This protein binds this small molecule.
Small molecule (SMILES): CC1(C)[C@@H]2CC[C@@]1(C)C(=O)C2

Sequence of chain 1.B:
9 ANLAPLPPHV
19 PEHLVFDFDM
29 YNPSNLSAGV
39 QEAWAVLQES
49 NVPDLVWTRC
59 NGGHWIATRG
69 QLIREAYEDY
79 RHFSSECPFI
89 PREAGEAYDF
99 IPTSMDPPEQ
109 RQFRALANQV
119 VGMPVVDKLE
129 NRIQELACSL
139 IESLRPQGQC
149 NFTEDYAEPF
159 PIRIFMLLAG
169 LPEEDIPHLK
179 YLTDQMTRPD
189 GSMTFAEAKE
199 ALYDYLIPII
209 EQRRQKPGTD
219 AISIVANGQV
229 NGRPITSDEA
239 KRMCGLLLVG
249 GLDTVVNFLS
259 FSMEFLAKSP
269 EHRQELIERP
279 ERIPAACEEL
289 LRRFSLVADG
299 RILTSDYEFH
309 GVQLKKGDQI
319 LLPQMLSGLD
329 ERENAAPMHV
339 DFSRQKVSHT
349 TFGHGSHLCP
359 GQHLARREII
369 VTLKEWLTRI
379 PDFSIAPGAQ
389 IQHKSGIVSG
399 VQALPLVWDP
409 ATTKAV

Binding-site contacts:
Ligand atom C4 contacts residue HEM1 of chain 1.G at 3.7 Å.
Ligand atom O contacts residue TYR96 of chain 1.B at 2.7 Å (h-bond).
Ligand atom C7 contacts residue VAL295 of chain 1.B at 4.4 Å (hydrophobic).
Ligand atom C3 contacts residue HEM1 of chain 1.G at 4.3 Å.
Ligand atom O contacts residue PHE87 of chain 1.B at 3.4 Å.
Ligand atom C10 contacts residue VAL396 of chain 1.B at 4.0 Å (hydrophobic).
Ligand atom C1 contacts residue VAL247 of chain 1.B at 4.3 Å (hydrophobic).
Ligand atom C10 contacts residue THR185 of chain 1.B at 3.9 Å.
Ligand atom C8 contacts residue VAL295 of chain 1.B at 3.6 Å (hydrophobic).
Ligand atom C10 contacts residue ILE395 of chain 1.B at 4.2 Å (hydrophobic).
Ligand atom O contacts residue PHE98 of chain 1.B at 4.5 Å.
Ligand atom C6 contacts residue LEU244 of chain 1.B at 4.0 Å (hydrophobic).
Ligand atom C6 contacts residue GLY248 of chain 1.B at 4.2 Å.
Ligand atom C3 contacts residue THR101 of chain 1.B at 4.0 Å.
Ligand atom C2 contacts residue LEU244 of chain 1.B at 3.8 Å (hydrophobic).
Ligand atom C2 contacts residue PHE87 of chain 1.B at 4.1 Å (hydrophobic).
Ligand atom C5 contacts residue HEM1 of chain 1.G at 3.6 Å.
Ligand atom C5 contacts residue LEU244 of chain 1.B at 4.0 Å (hydrophobic).
Ligand atom O contacts residue LEU244 of chain 1.B at 3.8 Å.
Ligand atom C10 contacts residue VAL247 of chain 1.B at 3.7 Å (hydrophobic).
Ligand atom C3 contacts residue TYR96 of chain 1.B at 3.5 Å (hydrophobic).
Ligand atom C9 contacts residue VAL396 of chain 1.B at 4.2 Å (hydrophobic).
Ligand atom C9 contacts residue HEM1 of chain 1.G at 3.9 Å.
Ligand atom C9 contacts residue VAL295 of chain 1.B at 3.8 Å (hydrophobic).
Ligand atom C8 contacts residue ILE395 of chain 1.B at 4.1 Å (hydrophobic).
Ligand atom C10 contacts residue PHE87 of chain 1.B at 4.1 Å (hydrophobic).
Ligand atom C9 contacts residue THR252 of chain 1.B at 4.2 Å.
Ligand atom C6 contacts residue VAL247 of chain 1.B at 3.7 Å (hydrophobic).
Ligand atom C3 contacts residue LEU244 of chain 1.B at 3.8 Å (hydrophobic).
Ligand atom C8 contacts residue HEM1 of chain 1.G at 4.3 Å.
Ligand atom C8 contacts residue ASP297 of chain 1.B at 3.9 Å.
Ligand atom C2 contacts residue TYR96 of chain 1.B at 3.4 Å (hydrophobic).